Sequence of chain 1.B:
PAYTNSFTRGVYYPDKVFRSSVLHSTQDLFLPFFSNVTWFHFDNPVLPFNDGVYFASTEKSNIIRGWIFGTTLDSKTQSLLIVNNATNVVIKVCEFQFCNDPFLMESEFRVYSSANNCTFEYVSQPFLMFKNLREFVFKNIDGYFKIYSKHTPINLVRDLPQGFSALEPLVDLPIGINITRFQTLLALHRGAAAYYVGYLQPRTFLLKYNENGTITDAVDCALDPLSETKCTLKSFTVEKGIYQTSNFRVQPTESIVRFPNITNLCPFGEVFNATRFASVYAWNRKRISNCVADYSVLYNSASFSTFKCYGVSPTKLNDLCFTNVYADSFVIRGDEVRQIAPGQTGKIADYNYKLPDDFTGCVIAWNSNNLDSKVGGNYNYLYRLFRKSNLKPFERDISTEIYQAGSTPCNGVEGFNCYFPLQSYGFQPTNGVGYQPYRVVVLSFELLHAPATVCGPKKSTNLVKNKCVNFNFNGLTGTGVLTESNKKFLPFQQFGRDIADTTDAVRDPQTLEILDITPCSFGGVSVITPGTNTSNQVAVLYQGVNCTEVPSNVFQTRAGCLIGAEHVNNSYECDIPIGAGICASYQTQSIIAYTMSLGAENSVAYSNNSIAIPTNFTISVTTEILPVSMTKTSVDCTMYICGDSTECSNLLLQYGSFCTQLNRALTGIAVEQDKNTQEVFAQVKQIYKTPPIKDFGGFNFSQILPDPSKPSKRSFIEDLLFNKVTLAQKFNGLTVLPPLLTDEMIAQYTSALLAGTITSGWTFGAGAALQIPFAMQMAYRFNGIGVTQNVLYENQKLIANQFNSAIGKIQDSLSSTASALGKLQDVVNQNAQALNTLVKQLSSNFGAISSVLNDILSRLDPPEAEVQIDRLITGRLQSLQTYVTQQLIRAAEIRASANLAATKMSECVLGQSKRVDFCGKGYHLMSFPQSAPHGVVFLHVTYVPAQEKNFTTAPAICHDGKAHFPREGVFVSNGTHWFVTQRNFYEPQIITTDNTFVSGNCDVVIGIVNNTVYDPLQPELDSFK

A protein and the small-molecule ligand that binds it are described below.
Small molecule (SMILES): CC(=O)N[C@@H]1[C@@H](O)[C@H](O)[C@@H](CO)O[C@H]1O

Binding-site contacts:
Ligand atom O5 contacts residue ASN125 of chain 1.B at 4.0 Å.
Ligand atom C5 contacts residue ASN122 of chain 1.B at 3.7 Å.
Ligand atom C6 contacts residue VAL171 of chain 1.B at 3.9 Å (hydrophobic).
Ligand atom O6 contacts residue VAL171 of chain 1.B at 3.4 Å.
Ligand atom C5 contacts residue ASN125 of chain 1.B at 3.6 Å.
Ligand atom O4 contacts residue ASN125 of chain 1.B at 4.4 Å.
Ligand atom O6 contacts residue VAL126 of chain 1.B at 3.9 Å.
Ligand atom O5 contacts residue ASN122 of chain 1.B at 2.4 Å (h-bond).
Ligand atom C7 contacts residue ASN122 of chain 1.B at 3.4 Å.
Ligand atom C8 contacts residue ASN122 of chain 1.B at 4.5 Å.
Ligand atom C3 contacts residue ASN122 of chain 1.B at 3.8 Å.
Ligand atom O7 contacts residue ASN122 of chain 1.B at 3.5 Å (h-bond).
Ligand atom N2 contacts residue THR124 of chain 1.B at 4.1 Å.
Ligand atom C2 contacts residue THR124 of chain 1.B at 4.2 Å.
Ligand atom C2 contacts residue ASN122 of chain 1.B at 2.4 Å.
Ligand atom O6 contacts residue VAL127 of chain 1.B at 3.4 Å.
Ligand atom C1 contacts residue THR124 of chain 1.B at 3.7 Å.
Ligand atom C4 contacts residue ASN122 of chain 1.B at 4.2 Å.
Ligand atom O5 contacts residue THR124 of chain 1.B at 4.4 Å.
Ligand atom C6 contacts residue ASN125 of chain 1.B at 3.8 Å.
Ligand atom O6 contacts residue ASN125 of chain 1.B at 3.3 Å.
Ligand atom N2 contacts residue ASN122 of chain 1.B at 2.9 Å (h-bond).
Ligand atom C6 contacts residue VAL127 of chain 1.B at 4.5 Å (hydrophobic).
Ligand atom O5 contacts residue VAL127 of chain 1.B at 4.4 Å.
Ligand atom C1 contacts residue ASN122 of chain 1.B at 1.4 Å.
Ligand atom C5 contacts residue THR124 of chain 1.B at 4.4 Å.
Ligand atom C3 contacts residue THR124 of chain 1.B at 4.2 Å.